Binding-site contacts:
Ligand atom C contacts residue GLY61 of chain 1.C at 4.1 Å.
Ligand atom O contacts residue ASP96 of chain 1.C at 3.3 Å (salt-bridge).
Ligand atom OE2 contacts residue GLY94 of chain 1.C at 3.4 Å.
Ligand atom CD contacts residue ALA120 of chain 1.C at 3.8 Å (hydrophobic).
Ligand atom C contacts residue GLU63 of chain 1.C at 3.1 Å.
Ligand atom OE2 contacts residue THR15 of chain 1.C at 3.2 Å (h-bond).
Ligand atom C contacts residue ASP96 of chain 1.C at 3.9 Å.
Ligand atom OE2 contacts residue THR95 of chain 1.C at 3.4 Å (h-bond).
Ligand atom OE1 contacts residue ALA120 of chain 1.C at 3.3 Å (h-bond).
Ligand atom OXT contacts residue GLU63 of chain 1.C at 3.6 Å (salt-bridge).
Ligand atom CA contacts residue ASP96 of chain 1.C at 3.7 Å.
Ligand atom CA contacts residue GLU63 of chain 1.C at 3.4 Å.
Ligand atom N contacts residue SER254 of chain 1.A at 4.1 Å.
Ligand atom O contacts residue GLU63 of chain 1.C at 3.3 Å (salt-bridge).
Ligand atom O contacts residue SER62 of chain 1.C at 2.2 Å (h-bond).
Ligand atom OE2 contacts residue ALA120 of chain 1.C at 3.8 Å.
Ligand atom C contacts residue THR95 of chain 1.C at 4.4 Å.
Ligand atom CD contacts residue THR15 of chain 1.C at 3.5 Å.
Ligand atom CB contacts residue ASP96 of chain 1.C at 3.7 Å.
Ligand atom OE2 contacts residue GLY14 of chain 1.C at 3.9 Å.
Ligand atom OXT contacts residue GLY94 of chain 1.C at 3.6 Å.
Ligand atom C contacts residue SER62 of chain 1.C at 3.2 Å.
Ligand atom OE1 contacts residue GLY94 of chain 1.C at 4.5 Å.
Ligand atom OXT contacts residue SER62 of chain 1.C at 2.9 Å (h-bond).
Ligand atom CG contacts residue THR15 of chain 1.C at 3.8 Å.
Ligand atom O contacts residue GLY61 of chain 1.C at 4.4 Å.
Ligand atom N contacts residue ASP96 of chain 1.C at 2.9 Å (salt-bridge).
Ligand atom CD contacts residue GLY94 of chain 1.C at 4.2 Å.
Ligand atom O contacts residue GLY94 of chain 1.C at 3.9 Å.
Ligand atom N contacts residue GLU63 of chain 1.C at 2.7 Å (salt-bridge).
Ligand atom C contacts residue GLY94 of chain 1.C at 4.1 Å.
Ligand atom OE1 contacts residue THR15 of chain 1.C at 4.1 Å.
Ligand atom O contacts residue THR95 of chain 1.C at 3.8 Å.
Ligand atom CD contacts residue THR95 of chain 1.C at 3.6 Å.
Ligand atom OXT contacts residue GLY14 of chain 1.C at 3.8 Å.
Ligand atom OXT contacts residue GLY61 of chain 1.C at 3.4 Å.
Ligand atom OE1 contacts residue THR95 of chain 1.C at 2.5 Å (h-bond).

The protein below binds the small molecule below.
Small molecule (SMILES): N[C@@H](CCC(=O)O)C(=O)O

Sequence of chain 1.C:
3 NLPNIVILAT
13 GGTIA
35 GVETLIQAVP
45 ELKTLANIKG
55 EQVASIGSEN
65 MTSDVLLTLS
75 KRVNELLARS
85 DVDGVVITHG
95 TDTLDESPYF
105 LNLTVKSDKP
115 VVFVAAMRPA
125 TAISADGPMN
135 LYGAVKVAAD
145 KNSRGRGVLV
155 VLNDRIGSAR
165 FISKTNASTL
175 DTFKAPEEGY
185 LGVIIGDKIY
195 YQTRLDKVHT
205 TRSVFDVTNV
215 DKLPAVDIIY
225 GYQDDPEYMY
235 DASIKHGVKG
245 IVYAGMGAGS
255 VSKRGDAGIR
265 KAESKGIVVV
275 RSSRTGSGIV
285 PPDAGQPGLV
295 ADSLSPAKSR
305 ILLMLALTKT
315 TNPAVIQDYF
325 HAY

Sequence of chain 1.A:
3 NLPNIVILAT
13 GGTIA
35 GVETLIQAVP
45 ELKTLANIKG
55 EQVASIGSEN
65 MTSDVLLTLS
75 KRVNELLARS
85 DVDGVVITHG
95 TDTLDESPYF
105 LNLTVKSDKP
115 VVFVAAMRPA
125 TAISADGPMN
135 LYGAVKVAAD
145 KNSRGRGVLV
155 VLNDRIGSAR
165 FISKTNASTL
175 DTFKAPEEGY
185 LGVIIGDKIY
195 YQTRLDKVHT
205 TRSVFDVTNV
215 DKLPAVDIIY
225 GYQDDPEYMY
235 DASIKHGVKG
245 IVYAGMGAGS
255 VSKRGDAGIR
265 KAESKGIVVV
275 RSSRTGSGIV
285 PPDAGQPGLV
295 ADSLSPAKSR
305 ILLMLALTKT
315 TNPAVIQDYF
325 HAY